Binding-site contacts:
Ligand atom CB contacts residue PHE31 of chain 1.G at 3.7 Å (hydrophobic).
Ligand atom C contacts residue GLN48 of chain 1.E at 3.6 Å.
Ligand atom CD1 contacts residue TYR43 of chain 1.E at 3.6 Å (hydrophobic).
Ligand atom O contacts residue TYR76 of chain 1.E at 2.6 Å (h-bond).
Ligand atom CB contacts residue GLN35 of chain 1.G at 3.4 Å.
Ligand atom CZ2 contacts residue LEU30 of chain 1.E at 3.6 Å (hydrophobic).
Ligand atom C contacts residue TYR76 of chain 1.E at 3.6 Å (hydrophobic).
Ligand atom CD1 contacts residue ILE75 of chain 1.E at 3.6 Å (hydrophobic).
Ligand atom C contacts residue VAL69 of chain 1.E at 3.6 Å (hydrophobic).
Ligand atom CB contacts residue PHE31 of chain 1.G at 3.7 Å (hydrophobic).
Ligand atom CA contacts residue GLN48 of chain 1.E at 3.6 Å.
Ligand atom CE2 contacts residue GLY34 of chain 1.E at 3.5 Å.
Ligand atom CA contacts residue GLN48 of chain 1.E at 3.5 Å.
Ligand atom C contacts residue TYR32 of chain 1.G at 3.5 Å (hydrophobic).
Ligand atom CE1 contacts residue VAL69 of chain 1.E at 3.5 Å (hydrophobic).
Ligand atom CA contacts residue GLN35 of chain 1.G at 3.5 Å.
Ligand atom CB contacts residue GLN48 of chain 1.E at 3.5 Å.
Ligand atom CG contacts residue PHE31 of chain 1.G at 3.3 Å (hydrophobic).
Ligand atom CD1 contacts residue GLN48 of chain 1.E at 3.2 Å.
Ligand atom N contacts residue GLN35 of chain 1.G at 3.2 Å (h-bond).
Ligand atom CD2 contacts residue MET38 of chain 1.E at 3.5 Å (hydrophobic).
Ligand atom CZ contacts residue ILE37 of chain 1.E at 3.5 Å (hydrophobic).
Ligand atom O contacts residue TYR32 of chain 1.G at 3.5 Å (h-bond).
Ligand atom CA contacts residue TYR32 of chain 1.G at 3.4 Å (hydrophobic).
Ligand atom O contacts residue VAL69 of chain 1.E at 3.5 Å.
Ligand atom CZ2 contacts residue GLY34 of chain 1.E at 3.5 Å.
Ligand atom N contacts residue GLN48 of chain 1.E at 2.8 Å (h-bond).
Ligand atom NE1 contacts residue LEU30 of chain 1.E at 2.7 Å (h-bond).
Ligand atom CE2 contacts residue HIS49 of chain 1.E at 3.6 Å.
Ligand atom CB contacts residue TYR32 of chain 1.G at 3.2 Å (hydrophobic).
Ligand atom OG contacts residue LEU30 of chain 1.E at 3.6 Å.
Ligand atom CD2 contacts residue HIS49 of chain 1.E at 3.6 Å.
Ligand atom NE1 contacts residue GLY34 of chain 1.E at 3.3 Å.
Ligand atom OE2 contacts residue PHE31 of chain 1.G at 3.7 Å.
Ligand atom OG contacts residue PHE31 of chain 1.G at 3.4 Å.
Ligand atom C contacts residue GLN35 of chain 1.G at 3.6 Å.
Ligand atom N contacts residue TYR32 of chain 1.G at 3.5 Å (h-bond).
Ligand atom CE2 contacts residue LEU30 of chain 1.E at 3.5 Å (hydrophobic).
Ligand atom CD contacts residue PHE31 of chain 1.G at 3.6 Å (hydrophobic).
Ligand atom N contacts residue GLN35 of chain 1.G at 2.8 Å (h-bond).

A protein and the small-molecule ligand that binds it are described below.
Small molecule (SMILES): CC(C)C[C@H](NC(=O)[C@H](C)NC(=O)[C@H](CC1=c2ccccc2=NC1)NC(=O)[C@H](Cc1ccc(O)cc1)NC(=O)[C@H](CCC(=O)O)NC(=O)[C@H](C)NC(=O)[C@H](Cc1ccccc1)NC(=O)[C@H](CO)NC(=O)[C@@H](N)[C@@H](C)O)C(=O)N[C@@H](CC(C)C)C(=O)N[C@H](C=O)CO

Sequence of chain 1.E:
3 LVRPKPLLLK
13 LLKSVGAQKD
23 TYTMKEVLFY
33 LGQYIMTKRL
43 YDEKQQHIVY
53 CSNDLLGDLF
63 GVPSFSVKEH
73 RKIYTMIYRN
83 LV

Sequence of chain 1.G:
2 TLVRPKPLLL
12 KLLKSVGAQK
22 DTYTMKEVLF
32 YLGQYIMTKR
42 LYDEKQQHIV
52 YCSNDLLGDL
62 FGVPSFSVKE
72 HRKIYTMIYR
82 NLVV